Binding-site contacts:
Ligand atom N1 contacts residue GLU98 of chain 1.B at 4.0 Å.
Ligand atom O4' contacts residue VAL31 of chain 1.B at 3.7 Å.
Ligand atom O1B contacts residue SER27 of chain 1.B at 3.8 Å.
Ligand atom C5' contacts residue GLY26 of chain 1.B at 3.4 Å.
Ligand atom O2B contacts residue MN1 of chain 1.G at 3.7 Å.
Ligand atom O1G contacts residue LYS29 of chain 1.B at 4.1 Å.
Ligand atom C1' contacts residue VAL31 of chain 1.B at 3.8 Å (hydrophobic).
Ligand atom O2G contacts residue ASP164 of chain 1.B at 3.9 Å.
Ligand atom O1G contacts residue ASP164 of chain 1.B at 2.7 Å (salt-bridge).
Ligand atom O3A contacts residue LYS29 of chain 1.B at 3.7 Å.
Ligand atom PG contacts residue MN1 of chain 1.G at 3.5 Å.
Ligand atom C5 contacts residue PHE152 of chain 1.B at 4.0 Å (hydrophobic).
Ligand atom N1 contacts residue MET100 of chain 1.B at 3.2 Å (h-bond).
Ligand atom O3' contacts residue ARG25 of chain 1.B at 4.0 Å.
Ligand atom O3G contacts residue MN1 of chain 1.G at 3.7 Å.
Ligand atom C6 contacts residue MET100 of chain 1.B at 4.0 Å (hydrophobic).
Ligand atom N7 contacts residue PHE152 of chain 1.B at 3.8 Å.
Ligand atom O3A contacts residue MN1 of chain 1.G at 3.9 Å.
Ligand atom C5' contacts residue LYS29 of chain 1.B at 4.2 Å.
Ligand atom O1G contacts residue ASN150 of chain 1.B at 4.0 Å.
Ligand atom C4' contacts residue GLY26 of chain 1.B at 3.7 Å.
Ligand atom N1 contacts residue LEU99 of chain 1.B at 3.6 Å.
Ligand atom N3 contacts residue VAL31 of chain 1.B at 4.0 Å.
Ligand atom N6 contacts residue THR97 of chain 1.B at 3.9 Å.
Ligand atom O2A contacts residue MN1 of chain 1.G at 2.4 Å.
Ligand atom C4' contacts residue ARG25 of chain 1.B at 3.9 Å.
Ligand atom N6 contacts residue MET100 of chain 1.B at 3.6 Å.
Ligand atom PG contacts residue ASP164 of chain 1.B at 3.7 Å.
Ligand atom N1 contacts residue ALA44 of chain 1.B at 3.9 Å.
Ligand atom PA contacts residue MN1 of chain 1.G at 3.6 Å.
Ligand atom C8 contacts residue PHE152 of chain 1.B at 4.1 Å (hydrophobic).
Ligand atom O5' contacts residue LYS29 of chain 1.B at 3.8 Å.
Ligand atom N6 contacts residue GLU98 of chain 1.B at 3.0 Å (salt-bridge).
Ligand atom C5' contacts residue ARG25 of chain 1.B at 4.2 Å.
Ligand atom C6 contacts residue GLU98 of chain 1.B at 3.9 Å.
Ligand atom C2 contacts residue LEU99 of chain 1.B at 3.5 Å (hydrophobic).
Ligand atom C2 contacts residue MET100 of chain 1.B at 3.9 Å (hydrophobic).
Ligand atom N6 contacts residue ALA44 of chain 1.B at 4.1 Å.
Ligand atom C6 contacts residue ALA44 of chain 1.B at 4.0 Å (hydrophobic).
Ligand atom O1G contacts residue MN1 of chain 1.G at 2.3 Å.

Sequence of chain 1.B:
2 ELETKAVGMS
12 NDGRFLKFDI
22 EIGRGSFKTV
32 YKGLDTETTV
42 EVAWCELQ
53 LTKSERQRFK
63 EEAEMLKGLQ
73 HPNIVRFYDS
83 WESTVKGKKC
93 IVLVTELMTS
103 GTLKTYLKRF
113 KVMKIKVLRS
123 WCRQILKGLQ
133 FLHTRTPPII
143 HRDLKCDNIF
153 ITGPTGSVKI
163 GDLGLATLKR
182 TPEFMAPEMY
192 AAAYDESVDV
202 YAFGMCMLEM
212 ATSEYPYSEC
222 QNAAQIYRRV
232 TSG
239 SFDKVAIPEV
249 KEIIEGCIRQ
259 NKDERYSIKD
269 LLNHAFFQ

The protein below binds the small molecule below.
Small molecule (SMILES): Nc1ncnc2c1ncn2[C@@H]1O[C@H](CO[P](=O)(O)O[P](=O)(O)NP(=O)(O)O)[C@@H](O)[C@H]1O